Binding-site contacts:
Ligand atom C contacts residue GLU42 of chain 1.B at 3.8 Å.
Ligand atom N contacts residue SER39 of chain 1.B at 2.8 Å (h-bond).
Ligand atom CB contacts residue GLU42 of chain 1.B at 3.5 Å.
Ligand atom O contacts residue GLN45 of chain 1.B at 3.4 Å (h-bond).
Ligand atom CG contacts residue THR40 of chain 1.B at 3.5 Å.
Ligand atom CD contacts residue MET16 of chain 1.B at 3.8 Å (hydrophobic).
Ligand atom C contacts residue GLN45 of chain 1.B at 3.5 Å.
Ligand atom CZ contacts residue GLY80 of chain 1.B at 3.8 Å.
Ligand atom CG2 contacts residue THR15 of chain 1.B at 3.3 Å.
Ligand atom CG contacts residue SER39 of chain 1.B at 3.8 Å.
Ligand atom O contacts residue THR15 of chain 1.B at 3.3 Å.
Ligand atom O contacts residue PHE38 of chain 1.B at 3.5 Å.
Ligand atom CD contacts residue THR40 of chain 1.B at 3.3 Å.
Ligand atom O contacts residue VAL48 of chain 1.B at 3.0 Å.
Ligand atom O contacts residue THR49 of chain 1.B at 2.7 Å (h-bond).
Ligand atom CA contacts residue GLU42 of chain 1.B at 3.6 Å.
Ligand atom CB contacts residue MET16 of chain 1.B at 3.5 Å (hydrophobic).
Ligand atom O contacts residue ALA41 of chain 1.B at 3.4 Å.
Ligand atom N contacts residue VAL37 of chain 1.B at 3.0 Å (h-bond).
Ligand atom CG1 contacts residue ALA41 of chain 1.B at 3.7 Å (hydrophobic).
Ligand atom CD1 contacts residue THR49 of chain 1.B at 3.8 Å.
Ligand atom CB contacts residue SER39 of chain 1.B at 3.4 Å.
Ligand atom O contacts residue ALA47 of chain 1.B at 3.6 Å (h-bond).
Ligand atom CG2 contacts residue GLU42 of chain 1.B at 3.3 Å.
Ligand atom O contacts residue GLN45 of chain 1.B at 3.1 Å (h-bond).
Ligand atom O contacts residue MET16 of chain 1.B at 2.9 Å (h-bond).
Ligand atom CA contacts residue SER39 of chain 1.B at 3.4 Å.
Ligand atom C contacts residue GLN45 of chain 1.B at 3.7 Å.
Ligand atom C contacts residue SER39 of chain 1.B at 3.6 Å.
Ligand atom CD contacts residue THR49 of chain 1.B at 3.1 Å.
Ligand atom CA contacts residue PHE38 of chain 1.B at 3.8 Å (hydrophobic).
Ligand atom CG2 contacts residue MET16 of chain 1.B at 3.5 Å (hydrophobic).
Ligand atom CA contacts residue GLN45 of chain 1.B at 3.6 Å.
Ligand atom O contacts residue SER39 of chain 1.B at 3.0 Å (h-bond).
Ligand atom CG contacts residue THR49 of chain 1.B at 3.7 Å.
Ligand atom NH1 contacts residue GLY80 of chain 1.B at 3.7 Å.
Ligand atom CG2 contacts residue GLU14 of chain 1.B at 3.6 Å.
Ligand atom CB contacts residue THR49 of chain 1.B at 3.3 Å.
Ligand atom C contacts residue THR49 of chain 1.B at 3.6 Å.
Ligand atom N contacts residue GLU42 of chain 1.B at 3.0 Å (salt-bridge).

Sequence of chain 1.B:
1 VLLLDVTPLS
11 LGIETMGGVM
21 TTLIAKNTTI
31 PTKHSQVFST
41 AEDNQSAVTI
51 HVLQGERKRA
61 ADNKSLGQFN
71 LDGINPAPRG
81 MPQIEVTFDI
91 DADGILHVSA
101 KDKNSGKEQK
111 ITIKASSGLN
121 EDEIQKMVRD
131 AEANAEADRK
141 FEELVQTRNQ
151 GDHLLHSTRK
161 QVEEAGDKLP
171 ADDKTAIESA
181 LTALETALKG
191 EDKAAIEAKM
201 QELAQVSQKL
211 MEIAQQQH

This small molecule binds to this protein.
Small molecule (SMILES): CC[C@H](C)[C@H](NC(=O)[C@H](Cc1ccc(O)cc1)NC(=O)[C@@H](NC(=O)[C@@H]1CCCN1C(=O)[C@@H](N)CCCN=C(N)N)C(C)C)C(=O)N1CCC[C@H]1C(=O)N[C@@H](CCCN=C(N)N)C(=O)N1CCC[C@H]1C(N)=O